A protein and the small-molecule ligand that binds it are described below.
Small molecule (SMILES): CC(C)Oc1cc(Nc2nc(N[C@@H](C)c3ccc(F)cn3)ncc2Cl)[nH]n1

Binding-site contacts:
Ligand atom F1 contacts residue ASN188 of chain 2.B at 3.1 Å.
Ligand atom C3 contacts residue PHE122 of chain 2.B at 3.5 Å (hydrophobic).
Ligand atom N6 contacts residue ALA75 of chain 2.B at 3.6 Å.
Ligand atom C17 contacts residue GLY128 of chain 2.B at 3.5 Å.
Ligand atom C1 contacts residue GLY200 of chain 2.B at 3.3 Å.
Ligand atom N5 contacts residue LEU49 of chain 2.B at 3.6 Å.
Ligand atom N7 contacts residue GLU123 of chain 2.B at 2.8 Å (salt-bridge).
Ligand atom C15 contacts residue ASP129 of chain 2.B at 3.8 Å.
Ligand atom O1 contacts residue PHE122 of chain 2.B at 3.8 Å.
Ligand atom O1 contacts residue ALA75 of chain 2.B at 3.8 Å.
Ligand atom C15 contacts residue LEU190 of chain 2.B at 3.6 Å (hydrophobic).
Ligand atom O1 contacts residue LEU190 of chain 2.B at 3.7 Å.
Ligand atom CL1 contacts residue GLY128 of chain 2.B at 3.6 Å.
Ligand atom C17 contacts residue LEU49 of chain 2.B at 3.8 Å (hydrophobic).
Ligand atom C16 contacts residue LEU49 of chain 2.B at 3.8 Å (hydrophobic).
Ligand atom N7 contacts residue ALA75 of chain 2.B at 3.2 Å.
Ligand atom N4 contacts residue LEU190 of chain 2.B at 3.8 Å.
Ligand atom C4 contacts residue LEU190 of chain 2.B at 3.5 Å (hydrophobic).
Ligand atom N7 contacts residue LEU190 of chain 2.B at 3.8 Å.
Ligand atom F1 contacts residue CYS189 of chain 2.B at 3.7 Å.
Ligand atom F1 contacts residue GLY200 of chain 2.B at 3.5 Å.
Ligand atom C13 contacts residue LEU190 of chain 2.B at 3.8 Å (hydrophobic).
Ligand atom C14 contacts residue LEU190 of chain 2.B at 3.6 Å (hydrophobic).
Ligand atom N7 contacts residue MET125 of chain 2.B at 3.6 Å.
Ligand atom N1 contacts residue LEU49 of chain 2.B at 3.8 Å.
Ligand atom C5 contacts residue LEU190 of chain 2.B at 3.8 Å (hydrophobic).
Ligand atom N6 contacts residue MET125 of chain 2.B at 2.9 Å (h-bond).
Ligand atom C10 contacts residue VAL57 of chain 2.B at 3.3 Å (hydrophobic).
Ligand atom N6 contacts residue TYR124 of chain 2.B at 3.6 Å.
Ligand atom C9 contacts residue VAL57 of chain 2.B at 3.7 Å (hydrophobic).
Ligand atom N6 contacts residue GLU123 of chain 2.B at 3.4 Å (salt-bridge).
Ligand atom N1 contacts residue MET125 of chain 2.B at 3.4 Å (h-bond).
Ligand atom CL1 contacts residue MET125 of chain 2.B at 3.4 Å.
Ligand atom C16 contacts residue GLY128 of chain 2.B at 3.6 Å.
Ligand atom F1 contacts residue ASP201 of chain 2.B at 3.7 Å.
Ligand atom C13 contacts residue GLY200 of chain 2.B at 3.8 Å.
Ligand atom C4 contacts residue ALA75 of chain 2.B at 3.5 Å (hydrophobic).
Ligand atom F1 contacts residue LEU190 of chain 2.B at 3.8 Å.
Ligand atom C15 contacts residue ARG187 of chain 2.B at 3.4 Å.
Ligand atom CL1 contacts residue ARG126 of chain 2.B at 3.7 Å.

Sequence of chain 2.B:
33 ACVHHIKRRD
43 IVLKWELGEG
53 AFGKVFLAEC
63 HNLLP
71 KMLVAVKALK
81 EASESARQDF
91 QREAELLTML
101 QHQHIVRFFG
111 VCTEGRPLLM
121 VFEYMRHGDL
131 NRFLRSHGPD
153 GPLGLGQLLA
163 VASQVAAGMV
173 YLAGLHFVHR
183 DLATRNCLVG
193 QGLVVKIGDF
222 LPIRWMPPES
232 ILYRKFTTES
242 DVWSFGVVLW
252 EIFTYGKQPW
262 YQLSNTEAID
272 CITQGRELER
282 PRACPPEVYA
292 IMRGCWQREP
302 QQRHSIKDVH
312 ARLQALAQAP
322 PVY